Sequence of chain 1.VA:
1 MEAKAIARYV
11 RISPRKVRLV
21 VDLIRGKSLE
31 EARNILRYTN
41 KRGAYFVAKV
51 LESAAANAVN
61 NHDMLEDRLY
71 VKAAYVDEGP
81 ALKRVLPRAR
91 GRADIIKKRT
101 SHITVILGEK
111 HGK

Sequence of chain 1.AA:
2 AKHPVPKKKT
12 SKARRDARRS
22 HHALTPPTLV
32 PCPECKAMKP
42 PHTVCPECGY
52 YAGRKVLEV

A small-molecule ligand and the protein it binds are described below.
Small molecule (SMILES): CC[C@H]1OC(=O)[C@H](C)[C@@H](O[C@H]2C[C@@](C)(OC)[C@@H](O)[C@H](C)O2)[C@H](C)[C@@H](O[C@@H]2O[C@H](C)C[C@H](N(C)C)[C@H]2O)[C@](C)(O)C[C@@H](C)C(=O)[C@H](C)[C@@H](O)[C@]1(C)O

Binding-site contacts:
Ligand atom O2 contacts residue LYS3 of chain 1.AA at 4.2 Å.
Ligand atom C37 contacts residue ARG90 of chain 1.VA at 4.3 Å.
Ligand atom C13 contacts residue LYS3 of chain 1.AA at 3.7 Å.
Ligand atom C35 contacts residue LYS3 of chain 1.AA at 2.4 Å.
Ligand atom O13 contacts residue LYS3 of chain 1.AA at 3.0 Å (salt-bridge).
Ligand atom C36 contacts residue LYS3 of chain 1.AA at 3.2 Å.
Ligand atom O13 contacts residue ARG90 of chain 1.VA at 4.4 Å.
Ligand atom C37 contacts residue LYS3 of chain 1.AA at 4.5 Å.
Ligand atom C36 contacts residue ARG90 of chain 1.VA at 4.1 Å.
Ligand atom C12 contacts residue LYS3 of chain 1.AA at 3.2 Å.